Sequence of chain 1.A:
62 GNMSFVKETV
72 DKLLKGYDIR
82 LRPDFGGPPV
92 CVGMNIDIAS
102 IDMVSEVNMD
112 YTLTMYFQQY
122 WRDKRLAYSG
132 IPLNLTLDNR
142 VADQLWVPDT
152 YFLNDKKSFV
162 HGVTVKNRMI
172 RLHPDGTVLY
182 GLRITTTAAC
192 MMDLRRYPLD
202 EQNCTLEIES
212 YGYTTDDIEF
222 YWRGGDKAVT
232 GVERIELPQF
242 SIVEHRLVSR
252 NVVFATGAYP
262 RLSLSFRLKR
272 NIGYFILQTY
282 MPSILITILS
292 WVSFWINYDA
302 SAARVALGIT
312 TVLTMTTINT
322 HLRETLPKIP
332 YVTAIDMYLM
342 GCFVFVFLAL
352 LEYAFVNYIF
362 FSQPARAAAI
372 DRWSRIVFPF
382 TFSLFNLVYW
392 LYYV

Sequence of chain 5.A:
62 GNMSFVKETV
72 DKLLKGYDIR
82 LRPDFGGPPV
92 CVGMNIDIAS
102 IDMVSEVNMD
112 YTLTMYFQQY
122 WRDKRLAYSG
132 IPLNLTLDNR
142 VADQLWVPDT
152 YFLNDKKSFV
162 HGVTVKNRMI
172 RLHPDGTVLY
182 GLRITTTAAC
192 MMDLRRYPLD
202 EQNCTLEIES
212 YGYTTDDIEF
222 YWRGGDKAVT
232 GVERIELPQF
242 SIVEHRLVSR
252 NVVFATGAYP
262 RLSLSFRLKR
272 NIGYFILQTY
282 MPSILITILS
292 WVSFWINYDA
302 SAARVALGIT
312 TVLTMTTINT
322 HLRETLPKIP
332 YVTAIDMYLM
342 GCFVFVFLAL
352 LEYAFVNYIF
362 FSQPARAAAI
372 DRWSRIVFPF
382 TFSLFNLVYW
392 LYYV

Binding-site contacts:
Ligand atom CA contacts residue TYR212 of chain 5.A at 3.6 Å (hydrophobic).
Ligand atom CB contacts residue TYR212 of chain 5.A at 3.9 Å (hydrophobic).
Ligand atom ND1 contacts residue THR257 of chain 5.A at 4.0 Å.
Ligand atom CA contacts residue GLU210 of chain 5.A at 3.3 Å.
Ligand atom NE2 contacts residue PHE255 of chain 5.A at 3.4 Å.
Ligand atom CB contacts residue GLU210 of chain 5.A at 4.1 Å.
Ligand atom CA contacts residue SER211 of chain 5.A at 4.2 Å.
Ligand atom CD2 contacts residue ASP98 of chain 1.A at 4.1 Å.
Ligand atom N contacts residue SER211 of chain 5.A at 2.8 Å (h-bond).
Ligand atom CA contacts residue TYR152 of chain 5.A at 4.0 Å (hydrophobic).
Ligand atom CA contacts residue PHE255 of chain 5.A at 4.1 Å (hydrophobic).
Ligand atom CE1 contacts residue ASP98 of chain 1.A at 4.2 Å.
Ligand atom CE1 contacts residue PHE255 of chain 5.A at 4.0 Å (hydrophobic).
Ligand atom CD2 contacts residue PHE255 of chain 5.A at 3.5 Å (hydrophobic).
Ligand atom CG contacts residue TYR117 of chain 1.A at 3.6 Å (hydrophobic).
Ligand atom N contacts residue TYR260 of chain 5.A at 3.5 Å.
Ligand atom CD2 contacts residue TYR117 of chain 1.A at 3.7 Å (hydrophobic).
Ligand atom CB contacts residue TYR152 of chain 5.A at 3.6 Å (hydrophobic).
Ligand atom NE2 contacts residue ASP98 of chain 1.A at 3.2 Å (salt-bridge).
Ligand atom CA contacts residue TYR260 of chain 5.A at 3.7 Å (hydrophobic).
Ligand atom N contacts residue GLU210 of chain 5.A at 2.8 Å (salt-bridge).
Ligand atom N contacts residue TYR212 of chain 5.A at 3.0 Å (h-bond).
Ligand atom CE1 contacts residue TYR117 of chain 1.A at 4.1 Å (hydrophobic).
Ligand atom N contacts residue TYR152 of chain 5.A at 3.5 Å (h-bond).
Ligand atom CB contacts residue TYR117 of chain 1.A at 3.7 Å (hydrophobic).
Ligand atom CG contacts residue PHE255 of chain 5.A at 4.3 Å (hydrophobic).
Ligand atom ND1 contacts residue PHE255 of chain 5.A at 4.5 Å.
Ligand atom ND1 contacts residue TYR117 of chain 1.A at 4.2 Å.
Ligand atom NE2 contacts residue TYR117 of chain 1.A at 3.8 Å.

A small-molecule ligand and the protein it binds are described below.
Small molecule (SMILES): NCCc1c[nH]cn1